Binding-site contacts:
Ligand atom CAD contacts residue ALA492 of chain 1.A at 3.4 Å (hydrophobic).
Ligand atom CAD contacts residue TYR488 of chain 1.A at 3.3 Å (hydrophobic).
Ligand atom CAK contacts residue ILE495 of chain 1.A at 3.7 Å (hydrophobic).
Ligand atom CAQ contacts residue PHE496 of chain 1.A at 3.6 Å (hydrophobic).
Ligand atom CAN contacts residue TRP500 of chain 1.A at 4.5 Å (hydrophobic).
Ligand atom CAA contacts residue TRP500 of chain 1.A at 4.3 Å (hydrophobic).
Ligand atom CAI contacts residue ALA492 of chain 1.A at 3.7 Å (hydrophobic).
Ligand atom CAK contacts residue ALA492 of chain 1.A at 3.9 Å (hydrophobic).
Ligand atom CAB contacts residue TRP500 of chain 1.A at 3.5 Å (hydrophobic).
Ligand atom CBA contacts residue TRP500 of chain 1.A at 3.7 Å (hydrophobic).
Ligand atom CAQ contacts residue ILE495 of chain 1.A at 3.8 Å (hydrophobic).
Ligand atom CAD contacts residue LEU484 of chain 1.A at 4.0 Å (hydrophobic).
Ligand atom CAP contacts residue VAL499 of chain 1.A at 4.3 Å (hydrophobic).
Ligand atom CAN contacts residue VAL499 of chain 1.A at 4.3 Å (hydrophobic).
Ligand atom CAV contacts residue ALA492 of chain 1.A at 4.0 Å (hydrophobic).
Ligand atom CAQ contacts residue ALA492 of chain 1.A at 4.1 Å (hydrophobic).
Ligand atom CAP contacts residue PHE496 of chain 1.A at 3.9 Å (hydrophobic).
Ligand atom CAB contacts residue ILE503 of chain 1.A at 3.3 Å (hydrophobic).
Ligand atom CBD contacts residue ALA492 of chain 1.A at 4.1 Å (hydrophobic).
Ligand atom CBH contacts residue ALA492 of chain 1.A at 4.2 Å (hydrophobic).
Ligand atom CAI contacts residue ILE495 of chain 1.A at 3.9 Å (hydrophobic).
Ligand atom CAE contacts residue LEU484 of chain 1.A at 3.8 Å (hydrophobic).
Ligand atom CAZ contacts residue ALA492 of chain 1.A at 3.7 Å (hydrophobic).

Sequence of chain 1.A:
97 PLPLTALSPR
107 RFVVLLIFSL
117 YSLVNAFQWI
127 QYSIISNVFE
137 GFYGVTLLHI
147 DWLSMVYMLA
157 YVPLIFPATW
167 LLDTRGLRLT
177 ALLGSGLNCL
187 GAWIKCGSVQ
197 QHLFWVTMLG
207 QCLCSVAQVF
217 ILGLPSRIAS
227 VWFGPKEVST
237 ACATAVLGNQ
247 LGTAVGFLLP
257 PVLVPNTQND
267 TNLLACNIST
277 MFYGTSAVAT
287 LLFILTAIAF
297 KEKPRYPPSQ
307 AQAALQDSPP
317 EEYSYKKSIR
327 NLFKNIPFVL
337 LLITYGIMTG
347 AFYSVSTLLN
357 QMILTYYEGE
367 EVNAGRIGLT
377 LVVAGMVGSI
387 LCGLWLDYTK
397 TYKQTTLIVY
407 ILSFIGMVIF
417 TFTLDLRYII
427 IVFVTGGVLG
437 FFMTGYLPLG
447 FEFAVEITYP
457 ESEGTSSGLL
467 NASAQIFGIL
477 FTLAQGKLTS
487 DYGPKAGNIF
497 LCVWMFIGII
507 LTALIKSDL

This protein binds this small molecule.
Small molecule (SMILES): CC(C)CCC[C@@H](C)[C@H]1CC[C@H]2[C@@H]3CC=C4C[C@@H](OC(=O)CCC(=O)O)CC[C@]4(C)[C@H]3CC[C@]12C